Binding-site contacts:
Ligand atom CE contacts residue THR347 of chain 1.C at 3.6 Å.
Ligand atom N contacts residue LLP205 of chain 1.C at 3.2 Å.
Ligand atom CA contacts residue VAL331 of chain 1.C at 4.2 Å (hydrophobic).
Ligand atom O contacts residue ASN155 of chain 1.C at 3.4 Å (h-bond).
Ligand atom C contacts residue THR347 of chain 1.C at 3.6 Å.
Ligand atom SD contacts residue PHE44 of chain 1.B at 4.1 Å.
Ligand atom SD contacts residue TYR108 of chain 1.C at 3.3 Å (h-bond).
Ligand atom OXT contacts residue THR347 of chain 1.C at 3.2 Å.
Ligand atom O contacts residue THR347 of chain 1.C at 4.1 Å.
Ligand atom C contacts residue TYR108 of chain 1.C at 3.8 Å (hydrophobic).
Ligand atom O contacts residue ARG367 of chain 1.C at 3.5 Å (salt-bridge).
Ligand atom OXT contacts residue LEU333 of chain 1.C at 3.7 Å.
Ligand atom N contacts residue TYR108 of chain 1.C at 3.5 Å (h-bond).
Ligand atom O contacts residue LLP205 of chain 1.C at 3.5 Å.
Ligand atom CA contacts residue THR347 of chain 1.C at 4.0 Å.
Ligand atom CB contacts residue TYR108 of chain 1.C at 3.3 Å (hydrophobic).
Ligand atom CG contacts residue PHE44 of chain 1.B at 4.4 Å (hydrophobic).
Ligand atom CA contacts residue TYR108 of chain 1.C at 3.8 Å (hydrophobic).
Ligand atom CE contacts residue PHE44 of chain 1.B at 3.6 Å (hydrophobic).
Ligand atom OXT contacts residue VAL331 of chain 1.C at 4.1 Å.
Ligand atom CG contacts residue THR347 of chain 1.C at 4.3 Å.
Ligand atom C contacts residue LEU333 of chain 1.C at 3.9 Å (hydrophobic).
Ligand atom CG contacts residue TYR53 of chain 1.B at 4.4 Å (hydrophobic).
Ligand atom C contacts residue SER332 of chain 1.C at 3.6 Å.
Ligand atom CE contacts residue TYR108 of chain 1.C at 3.9 Å (hydrophobic).
Ligand atom OXT contacts residue SER332 of chain 1.C at 3.0 Å (h-bond).
Ligand atom C contacts residue LLP205 of chain 1.C at 4.1 Å.
Ligand atom C contacts residue ARG367 of chain 1.C at 3.6 Å.
Ligand atom OXT contacts residue ARG367 of chain 1.C at 2.5 Å (salt-bridge).
Ligand atom N contacts residue SER332 of chain 1.C at 4.0 Å.
Ligand atom CB contacts residue VAL331 of chain 1.C at 4.3 Å (hydrophobic).
Ligand atom CG contacts residue TYR108 of chain 1.C at 3.7 Å (hydrophobic).
Ligand atom SD contacts residue LEU56 of chain 1.B at 4.1 Å.
Ligand atom CA contacts residue LLP205 of chain 1.C at 4.2 Å.
Ligand atom O contacts residue TYR108 of chain 1.C at 3.2 Å.
Ligand atom CB contacts residue THR347 of chain 1.C at 3.5 Å.
Ligand atom CA contacts residue SER332 of chain 1.C at 3.4 Å.
Ligand atom N contacts residue TYR53 of chain 1.B at 3.9 Å.
Ligand atom CG contacts residue VAL331 of chain 1.C at 3.8 Å (hydrophobic).
Ligand atom O contacts residue LEU333 of chain 1.C at 3.6 Å.

Sequence of chain 1.B:
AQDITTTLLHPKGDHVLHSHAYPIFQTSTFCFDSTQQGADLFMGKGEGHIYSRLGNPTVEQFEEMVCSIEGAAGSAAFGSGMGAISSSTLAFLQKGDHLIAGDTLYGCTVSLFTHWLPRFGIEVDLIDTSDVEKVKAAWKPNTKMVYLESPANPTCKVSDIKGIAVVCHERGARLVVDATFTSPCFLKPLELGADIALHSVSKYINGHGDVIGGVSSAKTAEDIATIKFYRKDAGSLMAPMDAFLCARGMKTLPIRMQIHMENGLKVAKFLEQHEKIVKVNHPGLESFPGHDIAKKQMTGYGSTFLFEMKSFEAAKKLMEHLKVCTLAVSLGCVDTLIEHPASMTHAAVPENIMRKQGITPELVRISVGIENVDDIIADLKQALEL

This small molecule binds to this protein.
Small molecule (SMILES): CSCC[C@H](N)C(=O)O

Sequence of chain 1.C:
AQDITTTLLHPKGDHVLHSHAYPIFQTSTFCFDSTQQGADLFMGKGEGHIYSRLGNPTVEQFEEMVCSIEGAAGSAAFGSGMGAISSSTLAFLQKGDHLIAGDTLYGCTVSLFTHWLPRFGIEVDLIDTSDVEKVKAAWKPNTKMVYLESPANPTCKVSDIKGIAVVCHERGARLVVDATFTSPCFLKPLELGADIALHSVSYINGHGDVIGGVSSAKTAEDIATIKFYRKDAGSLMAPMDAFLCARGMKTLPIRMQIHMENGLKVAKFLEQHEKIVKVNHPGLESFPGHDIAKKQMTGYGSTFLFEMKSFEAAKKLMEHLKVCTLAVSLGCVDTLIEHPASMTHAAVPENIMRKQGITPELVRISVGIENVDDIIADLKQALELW